Sequence of chain 4.A:
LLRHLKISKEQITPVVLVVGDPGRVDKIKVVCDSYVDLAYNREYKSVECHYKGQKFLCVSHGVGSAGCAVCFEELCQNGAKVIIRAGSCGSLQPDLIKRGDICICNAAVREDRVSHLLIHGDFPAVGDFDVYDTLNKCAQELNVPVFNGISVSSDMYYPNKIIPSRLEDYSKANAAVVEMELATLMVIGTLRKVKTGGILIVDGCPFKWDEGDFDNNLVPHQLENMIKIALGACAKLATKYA

A small-molecule ligand and the protein it binds are described below.
Small molecule (SMILES): C=C[C@H]1C[N@@]2CC[C@H]1C[C@H]2[C@H](O)c1ccnc2ccc(OC)cc12

Sequence of chain 3.A:
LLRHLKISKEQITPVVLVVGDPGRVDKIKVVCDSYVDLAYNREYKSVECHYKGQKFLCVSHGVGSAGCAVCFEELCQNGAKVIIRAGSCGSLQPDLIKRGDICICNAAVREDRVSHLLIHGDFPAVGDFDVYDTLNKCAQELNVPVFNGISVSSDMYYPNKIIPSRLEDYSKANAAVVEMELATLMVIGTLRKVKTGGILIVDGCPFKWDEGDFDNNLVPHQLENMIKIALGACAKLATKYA

Binding-site contacts:
Ligand atom C15 contacts residue ASP218 of chain 4.A at 3.3 Å.
Ligand atom C contacts residue SER157 of chain 4.A at 3.5 Å.
Ligand atom N contacts residue CYS92 of chain 4.A at 3.8 Å.
Ligand atom C8 contacts residue TRP212 of chain 4.A at 3.6 Å (hydrophobic).
Ligand atom C14 contacts residue PO41 of chain 4.C at 3.5 Å.
Ligand atom C contacts residue MET159 of chain 4.A at 3.6 Å (hydrophobic).
Ligand atom O contacts residue TYR160 of chain 4.A at 3.8 Å.
Ligand atom C14 contacts residue ARG45 of chain 3.A at 3.5 Å.
Ligand atom C15 contacts residue SER91 of chain 4.A at 3.4 Å.
Ligand atom C1 contacts residue TYR160 of chain 4.A at 3.6 Å (hydrophobic).
Ligand atom C5 contacts residue CYS92 of chain 4.A at 3.5 Å (hydrophobic).
Ligand atom O contacts residue MET159 of chain 4.A at 3.7 Å.
Ligand atom C19 contacts residue VAL66 of chain 4.A at 3.8 Å (hydrophobic).
Ligand atom N1 contacts residue ASP218 of chain 4.A at 2.7 Å (salt-bridge).
Ligand atom C1 contacts residue VAL181 of chain 4.A at 3.8 Å (hydrophobic).
Ligand atom N contacts residue ASP218 of chain 4.A at 3.7 Å.
Ligand atom C13 contacts residue PO41 of chain 4.C at 3.8 Å.
Ligand atom C14 contacts residue SER91 of chain 4.A at 3.5 Å.
Ligand atom C16 contacts residue HIS7 of chain 3.A at 3.5 Å.
Ligand atom C5 contacts residue GLY93 of chain 4.A at 3.8 Å.
Ligand atom C12 contacts residue MET183 of chain 4.A at 3.6 Å (hydrophobic).
Ligand atom C6 contacts residue ASP206 of chain 4.A at 3.5 Å.
Ligand atom C4 contacts residue ASP218 of chain 4.A at 3.8 Å.
Ligand atom O contacts residue VAL181 of chain 4.A at 3.8 Å.
Ligand atom C18 contacts residue VAL66 of chain 4.A at 3.8 Å (hydrophobic).
Ligand atom C contacts residue MET183 of chain 4.A at 3.4 Å (hydrophobic).
Ligand atom C2 contacts residue TYR160 of chain 4.A at 3.6 Å (hydrophobic).
Ligand atom C16 contacts residue ASP218 of chain 4.A at 3.2 Å.
Ligand atom N1 contacts residue TYR160 of chain 4.A at 3.7 Å.
Ligand atom O1 contacts residue MET183 of chain 4.A at 3.3 Å.
Ligand atom C16 contacts residue TYR160 of chain 4.A at 3.4 Å (hydrophobic).
Ligand atom C19 contacts residue HIS7 of chain 3.A at 3.5 Å.
Ligand atom C9 contacts residue VAL181 of chain 4.A at 3.7 Å (hydrophobic).
Ligand atom C6 contacts residue CYS92 of chain 4.A at 3.2 Å (hydrophobic).
Ligand atom C6 contacts residue GLY93 of chain 4.A at 3.3 Å.
Ligand atom O1 contacts residue GLU182 of chain 4.A at 3.2 Å.
Ligand atom N contacts residue GLY93 of chain 4.A at 3.3 Å.
Ligand atom C6 contacts residue ASP218 of chain 4.A at 3.4 Å.
Ligand atom C5 contacts residue ASP218 of chain 4.A at 3.6 Å.
Ligand atom C8 contacts residue VAL181 of chain 4.A at 3.6 Å (hydrophobic).